Sequence of chain 1.A:
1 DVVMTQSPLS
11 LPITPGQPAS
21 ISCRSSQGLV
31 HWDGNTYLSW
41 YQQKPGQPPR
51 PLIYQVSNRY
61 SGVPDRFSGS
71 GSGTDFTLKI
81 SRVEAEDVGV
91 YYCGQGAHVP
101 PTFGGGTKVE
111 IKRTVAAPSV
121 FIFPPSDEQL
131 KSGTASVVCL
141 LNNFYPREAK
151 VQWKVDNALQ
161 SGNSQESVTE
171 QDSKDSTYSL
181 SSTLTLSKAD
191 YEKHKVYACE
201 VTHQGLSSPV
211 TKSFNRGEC

Sequence of chain 1.B:
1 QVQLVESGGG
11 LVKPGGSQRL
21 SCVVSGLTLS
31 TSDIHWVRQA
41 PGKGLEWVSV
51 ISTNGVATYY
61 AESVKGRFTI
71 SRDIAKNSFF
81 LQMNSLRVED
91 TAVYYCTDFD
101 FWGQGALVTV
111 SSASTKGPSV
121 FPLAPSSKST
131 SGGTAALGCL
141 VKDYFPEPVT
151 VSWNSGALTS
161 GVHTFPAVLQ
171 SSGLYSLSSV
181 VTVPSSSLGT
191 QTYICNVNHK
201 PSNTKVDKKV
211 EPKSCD

A protein and the small-molecule ligand that binds it are described below.
Small molecule (SMILES): CC[C@H](C)[C@H](NC(=O)CNC(=O)[C@@H](NC(=O)[C@H](C)N)C(C)C)C(=O)NCC(=O)N[C@@H](C)C(=O)N[C@H](C(=O)N[C@H](C=O)Cc1ccccc1)C(C)C

Binding-site contacts:
Ligand atom N contacts residue GLY96 of chain 1.A at 3.0 Å (h-bond).
Ligand atom O contacts residue SER39 of chain 1.A at 3.5 Å (h-bond).
Ligand atom CA contacts residue ASP33 of chain 1.B at 3.4 Å.
Ligand atom O contacts residue GLN55 of chain 1.A at 3.0 Å (h-bond).
Ligand atom CA contacts residue ASP100 of chain 1.B at 3.5 Å.
Ligand atom O contacts residue HIS31 of chain 1.A at 2.9 Å (h-bond).
Ligand atom CG2 contacts residue ASP33 of chain 1.B at 3.5 Å.
Ligand atom CB contacts residue TYR54 of chain 1.A at 3.7 Å (hydrophobic).
Ligand atom CA contacts residue TYR60 of chain 1.A at 3.5 Å (hydrophobic).
Ligand atom N contacts residue TYR37 of chain 1.A at 3.6 Å.
Ligand atom CB contacts residue ASP100 of chain 1.B at 3.6 Å.
Ligand atom CA contacts residue TYR37 of chain 1.A at 3.5 Å (hydrophobic).
Ligand atom C contacts residue TYR59 of chain 1.B at 3.2 Å (hydrophobic).
Ligand atom O contacts residue TYR59 of chain 1.B at 3.4 Å (h-bond).
Ligand atom CG2 contacts residue TYR54 of chain 1.A at 3.5 Å (hydrophobic).
Ligand atom N contacts residue ASP100 of chain 1.B at 2.8 Å (salt-bridge).
Ligand atom N contacts residue HIS31 of chain 1.A at 3.7 Å.
Ligand atom O contacts residue TYR37 of chain 1.A at 3.5 Å.
Ligand atom C contacts residue TYR37 of chain 1.A at 3.6 Å (hydrophobic).
Ligand atom C contacts residue ASP33 of chain 1.B at 3.6 Å.
Ligand atom CA contacts residue SER32 of chain 1.B at 3.5 Å.
Ligand atom O contacts residue ALA57 of chain 1.B at 3.5 Å.
Ligand atom N contacts residue SER32 of chain 1.B at 2.9 Å (h-bond).
Ligand atom N contacts residue ASP33 of chain 1.B at 2.9 Å (salt-bridge).
Ligand atom CG2 contacts residue ASP100 of chain 1.B at 3.4 Å.
Ligand atom CA contacts residue TYR37 of chain 1.A at 3.7 Å (hydrophobic).
Ligand atom O contacts residue TYR54 of chain 1.A at 3.6 Å.
Ligand atom O contacts residue TYR37 of chain 1.A at 3.4 Å.
Ligand atom CE2 contacts residue TRP32 of chain 1.A at 3.6 Å (hydrophobic).
Ligand atom N contacts residue THR31 of chain 1.B at 3.0 Å (h-bond).
Ligand atom C contacts residue TYR37 of chain 1.A at 3.7 Å (hydrophobic).
Ligand atom CD1 contacts residue HIS35 of chain 1.B at 3.6 Å.
Ligand atom CG1 contacts residue GLY96 of chain 1.A at 3.4 Å.
Ligand atom CD2 contacts residue TRP32 of chain 1.A at 3.5 Å (hydrophobic).
Ligand atom N contacts residue ASP100 of chain 1.B at 2.9 Å (salt-bridge).
Ligand atom CA contacts residue ASP100 of chain 1.B at 3.3 Å.
Ligand atom CB contacts residue SER32 of chain 1.B at 3.7 Å.
Ligand atom C contacts residue ASP100 of chain 1.B at 3.5 Å.
Ligand atom CB contacts residue ASP98 of chain 1.B at 3.4 Å.
Ligand atom N contacts residue TYR37 of chain 1.A at 3.5 Å.